Sequence of chain 1.C:
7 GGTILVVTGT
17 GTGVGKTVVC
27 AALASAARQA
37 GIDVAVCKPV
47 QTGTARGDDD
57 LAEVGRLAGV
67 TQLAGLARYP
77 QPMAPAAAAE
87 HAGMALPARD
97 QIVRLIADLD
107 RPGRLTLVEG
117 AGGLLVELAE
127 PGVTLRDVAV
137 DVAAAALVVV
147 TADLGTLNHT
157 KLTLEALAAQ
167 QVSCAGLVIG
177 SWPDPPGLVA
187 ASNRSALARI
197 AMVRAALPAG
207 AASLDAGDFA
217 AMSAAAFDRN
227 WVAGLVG

Sequence of chain 1.D:
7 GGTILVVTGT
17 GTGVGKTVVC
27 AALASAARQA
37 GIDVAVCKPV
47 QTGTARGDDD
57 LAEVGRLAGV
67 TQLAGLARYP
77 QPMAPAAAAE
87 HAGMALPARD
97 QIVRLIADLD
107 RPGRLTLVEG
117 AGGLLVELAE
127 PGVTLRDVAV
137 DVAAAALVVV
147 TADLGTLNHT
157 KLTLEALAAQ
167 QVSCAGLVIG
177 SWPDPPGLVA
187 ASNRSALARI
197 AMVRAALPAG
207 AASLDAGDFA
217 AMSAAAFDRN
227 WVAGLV

Binding-site contacts:
Ligand atom C22 contacts residue LEU153 of chain 1.D at 3.5 Å (hydrophobic).
Ligand atom C03 contacts residue THR18 of chain 1.C at 3.3 Å.
Ligand atom C17 contacts residue ALA80 of chain 1.C at 3.5 Å (hydrophobic).
Ligand atom C16 contacts residue GLY118 of chain 1.C at 3.6 Å.
Ligand atom O11 contacts residue SO41 of chain 1.Q at 3.4 Å (h-bond).
Ligand atom O11 contacts residue GLY118 of chain 1.C at 3.2 Å (h-bond).
Ligand atom C06 contacts residue ARG52 of chain 1.C at 3.5 Å.
Ligand atom C18 contacts residue LEU150 of chain 1.D at 3.6 Å (hydrophobic).
Ligand atom O14 contacts residue LYS44 of chain 1.C at 3.5 Å (salt-bridge).
Ligand atom C09 contacts residue SO41 of chain 1.Q at 3.6 Å.
Ligand atom C19 contacts residue LEU150 of chain 1.D at 3.6 Å (hydrophobic).
Ligand atom O24 contacts residue THR152 of chain 1.D at 3.3 Å (h-bond).
Ligand atom C16 contacts residue PRO81 of chain 1.C at 3.6 Å (hydrophobic).
Ligand atom O01 contacts residue THR48 of chain 1.C at 3.5 Å (h-bond).
Ligand atom C09 contacts residue THR18 of chain 1.C at 3.4 Å.
Ligand atom O23 contacts residue ASN154 of chain 1.D at 3.0 Å (h-bond).
Ligand atom C21 contacts residue ALA80 of chain 1.C at 3.6 Å (hydrophobic).
Ligand atom C22 contacts residue GLY151 of chain 1.D at 3.5 Å.
Ligand atom C08 contacts residue THR18 of chain 1.C at 3.6 Å.
Ligand atom O01 contacts residue GLY118 of chain 1.C at 3.3 Å (h-bond).
Ligand atom O11 contacts residue THR18 of chain 1.C at 2.6 Å (h-bond).
Ligand atom C12 contacts residue ASP56 of chain 1.C at 3.2 Å.
Ligand atom O13 contacts residue ASP56 of chain 1.C at 2.7 Å (salt-bridge).
Ligand atom O24 contacts residue LEU153 of chain 1.D at 3.0 Å (h-bond).
Ligand atom O11 contacts residue LYS22 of chain 1.C at 2.9 Å (salt-bridge).
Ligand atom C17 contacts residue VAL122 of chain 1.C at 3.5 Å (hydrophobic).
Ligand atom O23 contacts residue GLY151 of chain 1.D at 3.3 Å.
Ligand atom O14 contacts residue ASP56 of chain 1.C at 3.0 Å (salt-bridge).
Ligand atom O10 contacts residue LYS44 of chain 1.C at 3.2 Å (salt-bridge).
Ligand atom O10 contacts residue LYS22 of chain 1.C at 3.5 Å.
Ligand atom O10 contacts residue GLY118 of chain 1.C at 3.0 Å (h-bond).
Ligand atom O24 contacts residue GLY151 of chain 1.D at 3.0 Å (h-bond).
Ligand atom C04 contacts residue THR48 of chain 1.C at 3.4 Å.
Ligand atom C09 contacts residue GLY118 of chain 1.C at 3.5 Å.
Ligand atom C05 contacts residue ARG52 of chain 1.C at 3.6 Å.
Ligand atom O13 contacts residue SO41 of chain 1.Q at 3.3 Å (h-bond).
Ligand atom O14 contacts residue GLN47 of chain 1.C at 3.1 Å (h-bond).
Ligand atom O10 contacts residue ALA117 of chain 1.C at 3.6 Å.
Ligand atom C09 contacts residue LYS22 of chain 1.C at 3.5 Å.
Ligand atom C17 contacts residue PRO81 of chain 1.C at 3.5 Å (hydrophobic).

This protein binds this small molecule.
Small molecule (SMILES): O=C(O)Cc1ccc(C(=O)[C@@H]2CCC[C@H]2C(C(=O)O)C(=O)O)cc1